Sequence of chain 2.A:
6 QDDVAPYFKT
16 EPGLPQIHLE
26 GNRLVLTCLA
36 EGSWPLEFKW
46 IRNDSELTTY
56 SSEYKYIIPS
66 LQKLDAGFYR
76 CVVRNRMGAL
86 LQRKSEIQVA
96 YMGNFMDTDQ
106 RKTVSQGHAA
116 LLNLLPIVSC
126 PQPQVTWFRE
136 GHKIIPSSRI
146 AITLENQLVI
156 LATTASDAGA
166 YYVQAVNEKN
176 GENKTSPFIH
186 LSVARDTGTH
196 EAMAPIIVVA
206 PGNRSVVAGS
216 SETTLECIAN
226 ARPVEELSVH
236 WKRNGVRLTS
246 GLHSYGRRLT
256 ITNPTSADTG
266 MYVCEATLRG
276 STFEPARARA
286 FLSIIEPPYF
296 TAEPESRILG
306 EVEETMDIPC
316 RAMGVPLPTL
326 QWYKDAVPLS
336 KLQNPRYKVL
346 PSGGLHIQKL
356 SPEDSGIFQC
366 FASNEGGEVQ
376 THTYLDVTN

This small molecule binds to this protein.
Small molecule (SMILES): CC(=O)N[C@@H]1[C@@H](O)[C@H](O)[C@@H](CO)O[C@H]1O

Binding-site contacts:
Ligand atom C5 contacts residue ASN208 of chain 2.A at 3.7 Å.
Ligand atom O7 contacts residue ASN208 of chain 2.A at 3.3 Å (h-bond).
Ligand atom C1 contacts residue ASN208 of chain 2.A at 1.4 Å.
Ligand atom C2 contacts residue ASN208 of chain 2.A at 2.5 Å.
Ligand atom O5 contacts residue ASN208 of chain 2.A at 2.4 Å (h-bond).
Ligand atom C5 contacts residue PHE286 of chain 2.A at 3.6 Å (hydrophobic).
Ligand atom O4 contacts residue ARG284 of chain 2.A at 4.5 Å.
Ligand atom C4 contacts residue ASN208 of chain 2.A at 4.3 Å.
Ligand atom C1 contacts residue PHE286 of chain 2.A at 3.6 Å (hydrophobic).
Ligand atom C7 contacts residue ASN208 of chain 2.A at 3.3 Å.
Ligand atom N2 contacts residue ASN208 of chain 2.A at 2.9 Å (h-bond).
Ligand atom O5 contacts residue PHE286 of chain 2.A at 3.7 Å.
Ligand atom C3 contacts residue ASN208 of chain 2.A at 3.8 Å.
Ligand atom C8 contacts residue ASN208 of chain 2.A at 4.4 Å.
Ligand atom C6 contacts residue PHE286 of chain 2.A at 4.4 Å (hydrophobic).